A protein and the small-molecule ligand that binds it are described below.
Small molecule (SMILES): Cc1cccc(O)c1

Binding-site contacts:
Ligand atom C2 contacts residue CYS11 of chain 3.C at 3.9 Å (hydrophobic).
Ligand atom C3 contacts residue HIS5 of chain 2.D at 3.8 Å.
Ligand atom O1 contacts residue SER9 of chain 3.C at 3.9 Å.
Ligand atom C1 contacts residue CYS6 of chain 3.C at 3.3 Å (hydrophobic).
Ligand atom C6 contacts residue VAL2 of chain 2.D at 4.1 Å (hydrophobic).
Ligand atom C4 contacts residue HIS5 of chain 2.D at 3.7 Å.
Ligand atom C6 contacts residue CYS7 of chain 3.D at 4.0 Å (hydrophobic).
Ligand atom C4 contacts residue HIS10 of chain 3.D at 4.2 Å.
Ligand atom C1 contacts residue LEU11 of chain 3.D at 3.7 Å (hydrophobic).
Ligand atom C7 contacts residue LEU16 of chain 3.C at 3.9 Å (hydrophobic).
Ligand atom C7 contacts residue ALA14 of chain 3.D at 3.7 Å (hydrophobic).
Ligand atom C2 contacts residue LEU11 of chain 3.D at 4.1 Å (hydrophobic).
Ligand atom C1 contacts residue CYS11 of chain 3.C at 4.1 Å (hydrophobic).
Ligand atom C5 contacts residue CYS7 of chain 3.D at 4.2 Å (hydrophobic).
Ligand atom C6 contacts residue CYS6 of chain 3.C at 3.2 Å (hydrophobic).
Ligand atom C7 contacts residue HIS5 of chain 2.D at 3.6 Å.
Ligand atom C5 contacts residue HIS5 of chain 2.D at 4.2 Å.
Ligand atom C6 contacts residue LEU11 of chain 3.D at 3.5 Å (hydrophobic).
Ligand atom O1 contacts residue CYS6 of chain 3.C at 2.6 Å (h-bond).
Ligand atom C5 contacts residue LEU11 of chain 3.D at 3.5 Å (hydrophobic).
Ligand atom O1 contacts residue ILE10 of chain 3.C at 3.6 Å.
Ligand atom C5 contacts residue HIS10 of chain 3.D at 4.2 Å.
Ligand atom C3 contacts residue LEU11 of chain 3.D at 4.1 Å (hydrophobic).
Ligand atom C4 contacts residue LEU11 of chain 3.D at 3.8 Å (hydrophobic).
Ligand atom O1 contacts residue LEU11 of chain 3.D at 4.4 Å.
Ligand atom O1 contacts residue CYS11 of chain 3.C at 3.0 Å (h-bond).
Ligand atom O1 contacts residue VAL2 of chain 2.D at 4.2 Å.

Sequence of chain 3.D:
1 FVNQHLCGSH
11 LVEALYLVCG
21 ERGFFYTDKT

Sequence of chain 2.D:
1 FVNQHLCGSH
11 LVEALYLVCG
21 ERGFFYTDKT

Sequence of chain 3.C:
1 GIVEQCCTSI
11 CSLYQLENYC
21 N